Sequence of chain 40.A:
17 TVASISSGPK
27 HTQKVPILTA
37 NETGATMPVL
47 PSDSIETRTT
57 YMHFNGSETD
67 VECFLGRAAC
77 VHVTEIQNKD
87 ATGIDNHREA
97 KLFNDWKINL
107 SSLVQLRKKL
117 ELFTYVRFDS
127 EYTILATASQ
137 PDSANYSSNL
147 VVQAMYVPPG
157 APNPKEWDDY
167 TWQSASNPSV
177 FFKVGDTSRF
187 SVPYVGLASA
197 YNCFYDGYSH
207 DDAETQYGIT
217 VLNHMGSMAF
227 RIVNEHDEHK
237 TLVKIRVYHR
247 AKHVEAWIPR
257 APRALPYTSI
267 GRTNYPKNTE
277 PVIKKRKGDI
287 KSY

This protein binds this small molecule.
Small molecule (SMILES): CC[C@H]1COC(c2ccc(OCCCCCCCc3cc(C)no3)cc2)=N1

Binding-site contacts:
Ligand atom C6C contacts residue VAL191 of chain 40.A at 3.5 Å (hydrophobic).
Ligand atom N3A contacts residue ASN219 of chain 40.A at 3.8 Å.
Ligand atom C4 contacts residue TYR152 of chain 40.A at 3.9 Å (hydrophobic).
Ligand atom C3 contacts residue PHE186 of chain 40.A at 3.8 Å (hydrophobic).
Ligand atom C2C contacts residue VAL188 of chain 40.A at 3.4 Å (hydrophobic).
Ligand atom C5B contacts residue LEU106 of chain 40.A at 4.0 Å (hydrophobic).
Ligand atom C1C contacts residue MET224 of chain 40.A at 3.4 Å (hydrophobic).
Ligand atom C4C contacts residue VAL188 of chain 40.A at 3.9 Å (hydrophobic).
Ligand atom C31 contacts residue VAL176 of chain 40.A at 3.3 Å (hydrophobic).
Ligand atom O1 contacts residue TYR152 of chain 40.A at 4.0 Å.
Ligand atom C4A contacts residue ASN219 of chain 40.A at 3.9 Å.
Ligand atom C2C contacts residue TYR152 of chain 40.A at 4.0 Å (hydrophobic).
Ligand atom O1 contacts residue PHE186 of chain 40.A at 3.7 Å.
Ligand atom C31 contacts residue ALA150 of chain 40.A at 3.8 Å (hydrophobic).
Ligand atom CM2 contacts residue LEU116 of chain 40.A at 3.6 Å (hydrophobic).
Ligand atom C31 contacts residue PRO174 of chain 40.A at 3.4 Å (hydrophobic).
Ligand atom C2B contacts residue MET221 of chain 40.A at 3.6 Å (hydrophobic).
Ligand atom C4A contacts residue ILE215 of chain 40.A at 3.9 Å (hydrophobic).
Ligand atom C3C contacts residue VAL188 of chain 40.A at 3.2 Å (hydrophobic).
Ligand atom O1B contacts residue MET221 of chain 40.A at 3.7 Å.
Ligand atom C31 contacts residue SER175 of chain 40.A at 3.6 Å.
Ligand atom C4A contacts residue ASN198 of chain 40.A at 4.0 Å.
Ligand atom N2 contacts residue PHE186 of chain 40.A at 3.9 Å.
Ligand atom C5 contacts residue TYR152 of chain 40.A at 3.8 Å (hydrophobic).
Ligand atom C5 contacts residue MET224 of chain 40.A at 4.0 Å (hydrophobic).
Ligand atom C4 contacts residue MET224 of chain 40.A at 4.0 Å (hydrophobic).
Ligand atom C5C contacts residue ILE104 of chain 40.A at 4.0 Å (hydrophobic).
Ligand atom C3 contacts residue PRO174 of chain 40.A at 3.8 Å (hydrophobic).
Ligand atom C7C contacts residue TYR128 of chain 40.A at 3.7 Å (hydrophobic).
Ligand atom O1 contacts residue VAL188 of chain 40.A at 3.8 Å.
Ligand atom C4 contacts residue PHE186 of chain 40.A at 3.5 Å (hydrophobic).
Ligand atom C1B contacts residue MET221 of chain 40.A at 3.7 Å (hydrophobic).
Ligand atom N2 contacts residue ALA24 of chain 40.C at 3.3 Å.
Ligand atom C6B contacts residue TYR197 of chain 40.A at 3.5 Å (hydrophobic).
Ligand atom C5C contacts residue TYR128 of chain 40.A at 3.6 Å (hydrophobic).
Ligand atom N2 contacts residue PRO174 of chain 40.A at 3.9 Å.
Ligand atom C5 contacts residue PHE186 of chain 40.A at 3.7 Å (hydrophobic).
Ligand atom O1 contacts residue ALA24 of chain 40.C at 3.6 Å.
Ligand atom C5B contacts residue TYR197 of chain 40.A at 3.7 Å (hydrophobic).
Ligand atom C5A contacts residue CYS199 of chain 40.A at 3.9 Å (hydrophobic).

Sequence of chain 40.C:
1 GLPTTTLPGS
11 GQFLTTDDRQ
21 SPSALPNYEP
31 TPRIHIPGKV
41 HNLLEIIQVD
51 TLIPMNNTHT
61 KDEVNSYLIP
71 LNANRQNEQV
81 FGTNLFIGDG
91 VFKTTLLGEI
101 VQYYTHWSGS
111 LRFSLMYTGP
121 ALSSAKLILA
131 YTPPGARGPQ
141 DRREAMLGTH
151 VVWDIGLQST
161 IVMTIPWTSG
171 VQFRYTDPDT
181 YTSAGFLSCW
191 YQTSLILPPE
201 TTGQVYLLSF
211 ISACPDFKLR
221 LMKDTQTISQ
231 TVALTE